The protein below binds the small molecule below.
Small molecule (SMILES): NC(=O)c1ccnc(-c2csc(N)n2)c1

Sequence of chain 1.D:
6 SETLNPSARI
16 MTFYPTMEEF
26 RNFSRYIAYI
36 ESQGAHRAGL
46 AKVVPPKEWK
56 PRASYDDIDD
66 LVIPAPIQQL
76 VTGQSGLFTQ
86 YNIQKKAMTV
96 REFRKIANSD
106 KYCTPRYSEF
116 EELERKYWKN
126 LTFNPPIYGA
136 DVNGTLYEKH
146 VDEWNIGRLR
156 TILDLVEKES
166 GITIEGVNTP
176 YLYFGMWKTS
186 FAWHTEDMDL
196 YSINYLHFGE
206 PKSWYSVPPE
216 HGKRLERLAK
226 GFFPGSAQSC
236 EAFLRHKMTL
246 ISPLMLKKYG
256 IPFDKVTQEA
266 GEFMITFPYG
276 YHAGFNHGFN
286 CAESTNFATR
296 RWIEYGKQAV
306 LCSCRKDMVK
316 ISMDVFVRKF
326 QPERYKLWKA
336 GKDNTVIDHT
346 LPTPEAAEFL

Binding-site contacts:
Ligand atom N3 contacts residue EDO1 of chain 1.SA at 3.7 Å.
Ligand atom N3 contacts residue ZN1 of chain 1.JA at 2.2 Å.
Ligand atom C8 contacts residue GLU191 of chain 1.D at 3.8 Å.
Ligand atom N1 contacts residue ZN1 of chain 1.JA at 2.1 Å.
Ligand atom C3 contacts residue HIS189 of chain 1.D at 3.7 Å.
Ligand atom N3 contacts residue GLU191 of chain 1.D at 3.4 Å (salt-bridge).
Ligand atom N2 contacts residue HIS189 of chain 1.D at 3.8 Å.
Ligand atom C6 contacts residue HIS189 of chain 1.D at 3.4 Å.
Ligand atom C8 contacts residue EDO1 of chain 1.SA at 4.1 Å.
Ligand atom C8 contacts residue HIS189 of chain 1.D at 3.4 Å.
Ligand atom N contacts residue PHE186 of chain 1.D at 3.7 Å.
Ligand atom C1 contacts residue ASN199 of chain 1.D at 4.1 Å.
Ligand atom N1 contacts residue HIS189 of chain 1.D at 3.3 Å (h-bond).
Ligand atom N1 contacts residue HIS277 of chain 1.D at 3.4 Å (h-bond).
Ligand atom N2 contacts residue GLU191 of chain 1.D at 3.2 Å (salt-bridge).
Ligand atom C4 contacts residue TRP209 of chain 1.D at 3.5 Å (hydrophobic).
Ligand atom S contacts residue LYS242 of chain 1.D at 3.9 Å.
Ligand atom C contacts residue PHE186 of chain 1.D at 3.7 Å (hydrophobic).
Ligand atom C7 contacts residue HIS189 of chain 1.D at 4.1 Å.
Ligand atom C4 contacts residue HIS277 of chain 1.D at 3.6 Å.
Ligand atom N contacts residue TYR178 of chain 1.D at 3.9 Å.
Ligand atom C6 contacts residue ZN1 of chain 1.JA at 2.9 Å.
Ligand atom C5 contacts residue PHE186 of chain 1.D at 3.5 Å (hydrophobic).
Ligand atom N3 contacts residue HIS189 of chain 1.D at 2.9 Å (h-bond).
Ligand atom C3 contacts residue ZN1 of chain 1.JA at 2.9 Å.
Ligand atom O contacts residue PHE186 of chain 1.D at 4.1 Å.
Ligand atom C5 contacts residue ASN199 of chain 1.D at 3.9 Å.
Ligand atom C8 contacts residue ZN1 of chain 1.JA at 3.3 Å.
Ligand atom C4 contacts residue ZN1 of chain 1.JA at 3.2 Å.
Ligand atom C contacts residue TYR133 of chain 1.D at 3.4 Å (hydrophobic).
Ligand atom C1 contacts residue PHE186 of chain 1.D at 3.9 Å (hydrophobic).
Ligand atom C7 contacts residue TYR178 of chain 1.D at 3.9 Å (hydrophobic).
Ligand atom O contacts residue ASN199 of chain 1.D at 3.7 Å.
Ligand atom C5 contacts residue TRP209 of chain 1.D at 3.6 Å (hydrophobic).
Ligand atom C4 contacts residue PHE186 of chain 1.D at 3.6 Å (hydrophobic).
Ligand atom N2 contacts residue ZN1 of chain 1.JA at 3.8 Å.
Ligand atom O contacts residue TYR133 of chain 1.D at 3.4 Å (h-bond).
Ligand atom C contacts residue LYS207 of chain 1.D at 3.9 Å.
Ligand atom N contacts residue TYR133 of chain 1.D at 2.6 Å (h-bond).
Ligand atom O contacts residue LYS207 of chain 1.D at 2.8 Å (salt-bridge).